Binding-site contacts:
Ligand atom CAJ contacts residue GLN33 of chain 1.B at 3.9 Å.
Ligand atom OAB contacts residue GLN30 of chain 1.B at 2.9 Å (h-bond).
Ligand atom FAG contacts residue PRO93 of chain 1.B at 3.6 Å.
Ligand atom CAJ contacts residue LYS37 of chain 1.B at 3.6 Å.
Ligand atom CAT contacts residue VAL83 of chain 1.B at 3.8 Å (hydrophobic).
Ligand atom FAH contacts residue GLN30 of chain 1.B at 3.2 Å.
Ligand atom CLA contacts residue VAL34 of chain 1.B at 4.0 Å.
Ligand atom OAB contacts residue GLN33 of chain 1.B at 3.7 Å.
Ligand atom CBB contacts residue LYS37 of chain 1.B at 3.4 Å.
Ligand atom FAH contacts residue PHE117 of chain 1.B at 3.5 Å.
Ligand atom CAN contacts residue GLN33 of chain 1.B at 3.3 Å.
Ligand atom CAK contacts residue ILE84 of chain 1.B at 4.0 Å (hydrophobic).
Ligand atom CAN contacts residue LYS37 of chain 1.B at 3.8 Å.
Ligand atom CAP contacts residue GLN33 of chain 1.B at 4.0 Å.
Ligand atom CBF contacts residue GLN33 of chain 1.B at 3.9 Å.
Ligand atom CLA contacts residue LYS37 of chain 1.B at 3.6 Å.
Ligand atom FAH contacts residue PRO93 of chain 1.B at 3.8 Å.
Ligand atom FAG contacts residue ASP91 of chain 1.B at 3.4 Å.
Ligand atom CAN contacts residue ARG14 of chain 1.B at 3.9 Å.
Ligand atom FAF contacts residue ASP91 of chain 1.B at 3.4 Å.
Ligand atom CAM contacts residue ILE84 of chain 1.B at 3.8 Å (hydrophobic).
Ligand atom FAF contacts residue PHE117 of chain 1.B at 3.4 Å.
Ligand atom OAA contacts residue LYS40 of chain 1.B at 3.9 Å.
Ligand atom CBL contacts residue ASP91 of chain 1.B at 4.0 Å.
Ligand atom CAP contacts residue LYS37 of chain 1.B at 3.6 Å.
Ligand atom CAR contacts residue GLN30 of chain 1.B at 3.5 Å.
Ligand atom CBJ contacts residue GLN33 of chain 1.B at 3.8 Å.
Ligand atom OAB contacts residue ILE84 of chain 1.B at 3.7 Å.
Ligand atom CBB contacts residue ILE84 of chain 1.B at 3.9 Å (hydrophobic).
Ligand atom CBI contacts residue ILE84 of chain 1.B at 3.9 Å (hydrophobic).
Ligand atom OAD contacts residue LYS40 of chain 1.B at 2.4 Å (salt-bridge).
Ligand atom CBC contacts residue LYS37 of chain 1.B at 3.9 Å.
Ligand atom CBI contacts residue LYS37 of chain 1.B at 3.7 Å.
Ligand atom CAO contacts residue ILE86 of chain 1.B at 4.0 Å (hydrophobic).
Ligand atom CLA contacts residue PRO82 of chain 1.B at 3.4 Å.
Ligand atom FAF contacts residue ILE92 of chain 1.B at 3.7 Å.
Ligand atom CAX contacts residue GLN30 of chain 1.B at 3.9 Å.
Ligand atom CAW contacts residue LYS40 of chain 1.B at 3.5 Å.
Ligand atom CBL contacts residue PHE117 of chain 1.B at 3.9 Å (hydrophobic).
Ligand atom NBK contacts residue GLN33 of chain 1.B at 3.7 Å.

A protein and the small-molecule ligand that binds it are described below.
Small molecule (SMILES): O=C(O)c1cccc(N2C(=O)C(O)=C(C(=O)c3cccc(C(F)(F)F)c3)[C@@H]2c2cc(Cl)c3c(c2)OCO3)c1

Sequence of chain 1.B:
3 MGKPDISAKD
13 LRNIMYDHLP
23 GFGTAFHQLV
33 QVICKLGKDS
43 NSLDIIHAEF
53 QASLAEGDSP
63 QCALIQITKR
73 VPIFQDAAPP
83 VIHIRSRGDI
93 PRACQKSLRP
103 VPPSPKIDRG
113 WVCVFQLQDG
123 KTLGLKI